Sequence of chain 1.B:
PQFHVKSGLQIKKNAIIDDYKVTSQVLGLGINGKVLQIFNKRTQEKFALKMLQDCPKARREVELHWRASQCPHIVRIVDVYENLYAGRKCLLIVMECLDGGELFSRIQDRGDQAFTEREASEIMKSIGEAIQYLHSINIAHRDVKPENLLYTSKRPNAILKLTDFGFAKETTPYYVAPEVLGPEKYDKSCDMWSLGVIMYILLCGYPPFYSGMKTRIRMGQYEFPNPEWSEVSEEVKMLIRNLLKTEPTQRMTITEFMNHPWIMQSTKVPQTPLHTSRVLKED

Binding-site contacts:
Ligand atom C15 contacts residue LEU101 of chain 1.B at 3.6 Å (hydrophobic).
Ligand atom C29 contacts residue VAL29 of chain 1.B at 4.1 Å (hydrophobic).
Ligand atom C07 contacts residue VAL38 of chain 1.B at 3.8 Å (hydrophobic).
Ligand atom C15 contacts residue LEU30 of chain 1.B at 4.1 Å (hydrophobic).
Ligand atom C18 contacts residue LEU30 of chain 1.B at 3.7 Å (hydrophobic).
Ligand atom O16 contacts residue CYS100 of chain 1.B at 3.5 Å.
Ligand atom C02 contacts residue LEU153 of chain 1.B at 3.7 Å (hydrophobic).
Ligand atom C11 contacts residue LEU32 of chain 1.B at 3.9 Å (hydrophobic).
Ligand atom C10 contacts residue VAL38 of chain 1.B at 4.0 Å (hydrophobic).
Ligand atom N12 contacts residue ASP167 of chain 1.B at 3.7 Å.
Ligand atom N09 contacts residue MET98 of chain 1.B at 3.7 Å.
Ligand atom C05 contacts residue VAL78 of chain 1.B at 4.0 Å (hydrophobic).
Ligand atom C21 contacts residue LEU30 of chain 1.B at 4.0 Å (hydrophobic).
Ligand atom C08 contacts residue THR166 of chain 1.B at 4.0 Å.
Ligand atom C31 contacts residue LEU153 of chain 1.B at 4.0 Å (hydrophobic).
Ligand atom C11 contacts residue ASN151 of chain 1.B at 4.1 Å.
Ligand atom C06 contacts residue GLU99 of chain 1.B at 3.6 Å.
Ligand atom O16 contacts residue LEU101 of chain 1.B at 2.6 Å (h-bond).
Ligand atom C13 contacts residue ASP167 of chain 1.B at 3.9 Å.
Ligand atom C03 contacts residue LEU153 of chain 1.B at 4.1 Å (hydrophobic).
Ligand atom N17 contacts residue LEU30 of chain 1.B at 3.7 Å.
Ligand atom N22 contacts residue LEU30 of chain 1.B at 3.0 Å (h-bond).
Ligand atom S19 contacts residue ASP102 of chain 1.B at 3.8 Å.
Ligand atom C05 contacts residue GLU99 of chain 1.B at 3.9 Å.
Ligand atom C13 contacts residue THR166 of chain 1.B at 4.1 Å.
Ligand atom O14 contacts residue LYS53 of chain 1.B at 3.5 Å (salt-bridge).
Ligand atom S19 contacts residue LEU101 of chain 1.B at 3.6 Å (h-bond).
Ligand atom N09 contacts residue THR166 of chain 1.B at 3.9 Å.
Ligand atom C06 contacts residue LEU101 of chain 1.B at 3.8 Å (hydrophobic).
Ligand atom N12 contacts residue ASN151 of chain 1.B at 4.0 Å.
Ligand atom O14 contacts residue ASP167 of chain 1.B at 3.4 Å (salt-bridge).
Ligand atom C13 contacts residue VAL38 of chain 1.B at 4.0 Å (hydrophobic).
Ligand atom C05 contacts residue LEU101 of chain 1.B at 4.1 Å (hydrophobic).
Ligand atom C06 contacts residue ALA51 of chain 1.B at 3.9 Å (hydrophobic).
Ligand atom C01 contacts residue LEU101 of chain 1.B at 4.2 Å (hydrophobic).
Ligand atom N24 contacts residue LEU30 of chain 1.B at 3.3 Å (h-bond).
Ligand atom C27 contacts residue LEU30 of chain 1.B at 3.9 Å (hydrophobic).
Ligand atom N12 contacts residue GLY33 of chain 1.B at 4.0 Å.
Ligand atom C08 contacts residue VAL38 of chain 1.B at 3.8 Å (hydrophobic).
Ligand atom C01 contacts residue LEU153 of chain 1.B at 4.1 Å (hydrophobic).

The small molecule below binds the protein below.
Small molecule (SMILES): C[C@H]1CNC(=O)c2[nH]c3ccc(C(=O)Nc4nc(C(=O)NCCN(C)C)cs4)cc3c21